Binding-site contacts:
Ligand atom O6 contacts residue SER207 of chain 1.D at 3.5 Å (h-bond).
Ligand atom C1 contacts residue SER248 of chain 1.D at 4.0 Å.
Ligand atom O5 contacts residue SER248 of chain 1.D at 3.8 Å.
Ligand atom C3 contacts residue ASN252 of chain 1.D at 3.9 Å.
Ligand atom C8 contacts residue ASP211 of chain 1.D at 4.3 Å.
Ligand atom C1 contacts residue ASN252 of chain 1.D at 1.4 Å.
Ligand atom C3 contacts residue SER248 of chain 1.D at 4.3 Å.
Ligand atom C5 contacts residue SER248 of chain 1.D at 4.5 Å.
Ligand atom O5 contacts residue ASN252 of chain 1.D at 2.4 Å (h-bond).
Ligand atom C5 contacts residue ASN252 of chain 1.D at 3.7 Å.
Ligand atom C6 contacts residue ASP211 of chain 1.D at 3.2 Å.
Ligand atom C8 contacts residue SER251 of chain 1.D at 3.5 Å.
Ligand atom N2 contacts residue SER251 of chain 1.D at 4.1 Å.
Ligand atom O7 contacts residue ASP211 of chain 1.D at 3.9 Å.
Ligand atom C7 contacts residue ASN252 of chain 1.D at 4.0 Å.
Ligand atom C2 contacts residue ASN252 of chain 1.D at 2.5 Å.
Ligand atom C4 contacts residue ASN252 of chain 1.D at 4.3 Å.
Ligand atom C2 contacts residue SER248 of chain 1.D at 3.6 Å.
Ligand atom O7 contacts residue SER251 of chain 1.D at 3.3 Å.
Ligand atom O5 contacts residue PHE208 of chain 1.D at 3.8 Å.
Ligand atom O6 contacts residue PHE208 of chain 1.D at 4.3 Å.
Ligand atom C7 contacts residue SER251 of chain 1.D at 3.7 Å.
Ligand atom C7 contacts residue ASP211 of chain 1.D at 4.4 Å.
Ligand atom C4 contacts residue SER248 of chain 1.D at 4.1 Å.
Ligand atom N2 contacts residue ASN252 of chain 1.D at 3.0 Å (h-bond).
Ligand atom O7 contacts residue SER248 of chain 1.D at 4.3 Å.
Ligand atom O6 contacts residue ASP211 of chain 1.D at 2.8 Å (salt-bridge).
Ligand atom C6 contacts residue PHE208 of chain 1.D at 4.2 Å (hydrophobic).

This protein binds this small molecule.
Small molecule (SMILES): CC(=O)N[C@H]1[C@H](O[C@H]2[C@H](O)[C@@H](NC(C)=O)CO[C@@H]2CO)O[C@H](CO)[C@@H](O)[C@@H]1O

Sequence of chain 1.D:
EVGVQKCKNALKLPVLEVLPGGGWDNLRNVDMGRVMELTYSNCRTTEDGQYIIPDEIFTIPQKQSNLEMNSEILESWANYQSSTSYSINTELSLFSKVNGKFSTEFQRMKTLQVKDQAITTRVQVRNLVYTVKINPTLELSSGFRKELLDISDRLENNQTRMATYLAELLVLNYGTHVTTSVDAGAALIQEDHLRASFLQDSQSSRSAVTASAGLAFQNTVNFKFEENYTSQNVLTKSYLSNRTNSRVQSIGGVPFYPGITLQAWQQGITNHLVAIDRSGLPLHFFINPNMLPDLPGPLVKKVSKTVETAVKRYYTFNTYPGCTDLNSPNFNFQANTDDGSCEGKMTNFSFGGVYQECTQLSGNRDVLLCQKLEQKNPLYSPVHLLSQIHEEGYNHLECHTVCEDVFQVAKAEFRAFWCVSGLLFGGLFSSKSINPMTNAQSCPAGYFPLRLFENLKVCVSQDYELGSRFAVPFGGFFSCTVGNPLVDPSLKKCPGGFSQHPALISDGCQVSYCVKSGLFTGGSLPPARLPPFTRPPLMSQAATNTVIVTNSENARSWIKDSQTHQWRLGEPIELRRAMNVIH